The small molecule below binds the protein below.
Small molecule (SMILES): CC(C)C[C@H](NC(=O)[C@@H]1CCCN1C(=O)[C@H](CCCCN)NC(=O)[C@@H]1CCCN1C(=O)[C@@H](N)CCCN=C(N)N)C(=O)N[C@H](C(=O)N[C@H](C=O)CC(=O)O)C(C)C

Sequence of chain 1.B:
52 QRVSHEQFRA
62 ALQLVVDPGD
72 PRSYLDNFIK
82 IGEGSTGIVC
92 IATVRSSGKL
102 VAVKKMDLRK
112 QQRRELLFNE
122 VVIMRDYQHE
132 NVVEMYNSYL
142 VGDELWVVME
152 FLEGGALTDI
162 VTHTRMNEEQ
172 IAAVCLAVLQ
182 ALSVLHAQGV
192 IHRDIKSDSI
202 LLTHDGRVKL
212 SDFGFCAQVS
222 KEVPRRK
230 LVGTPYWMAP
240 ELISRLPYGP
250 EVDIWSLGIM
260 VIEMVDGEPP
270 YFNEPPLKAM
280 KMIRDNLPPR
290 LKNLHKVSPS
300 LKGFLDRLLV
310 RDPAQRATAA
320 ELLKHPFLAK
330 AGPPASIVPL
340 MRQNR

Binding-site contacts:
Ligand atom C contacts residue LEU230 of chain 1.B at 3.8 Å (hydrophobic).
Ligand atom C contacts residue LEU230 of chain 1.B at 3.5 Å (hydrophobic).
Ligand atom NE contacts residue ASP199 of chain 1.B at 3.1 Å (salt-bridge).
Ligand atom CG contacts residue TYR235 of chain 1.B at 3.6 Å (hydrophobic).
Ligand atom CG contacts residue SER86 of chain 1.B at 3.3 Å.
Ligand atom N contacts residue GLY232 of chain 1.B at 2.6 Å (h-bond).
Ligand atom CB contacts residue PHE216 of chain 1.B at 3.8 Å (hydrophobic).
Ligand atom CA contacts residue LEU230 of chain 1.B at 3.5 Å (hydrophobic).
Ligand atom CZ contacts residue THR159 of chain 1.B at 3.5 Å.
Ligand atom CG contacts residue PHE271 of chain 1.B at 3.5 Å (hydrophobic).
Ligand atom CB contacts residue ASP199 of chain 1.B at 3.8 Å.
Ligand atom C contacts residue GLY232 of chain 1.B at 3.5 Å.
Ligand atom O contacts residue LEU230 of chain 1.B at 3.3 Å (h-bond).
Ligand atom NH2 contacts residue TRP236 of chain 1.B at 3.4 Å.
Ligand atom N contacts residue LEU230 of chain 1.B at 3.4 Å (h-bond).
Ligand atom NH2 contacts residue ASP199 of chain 1.B at 3.2 Å (salt-bridge).
Ligand atom CD contacts residue ASP199 of chain 1.B at 3.9 Å.
Ligand atom CB contacts residue GLN113 of chain 1.B at 3.9 Å.
Ligand atom NH2 contacts residue SER198 of chain 1.B at 3.8 Å.
Ligand atom CD contacts residue THR159 of chain 1.B at 3.7 Å.
Ligand atom CA contacts residue GLY232 of chain 1.B at 3.6 Å.
Ligand atom NE contacts residue THR159 of chain 1.B at 3.4 Å.
Ligand atom CB contacts residue TYR235 of chain 1.B at 3.6 Å (hydrophobic).
Ligand atom CG contacts residue ASP199 of chain 1.B at 3.6 Å.
Ligand atom CA contacts residue GLY232 of chain 1.B at 3.4 Å.
Ligand atom OD1 contacts residue ARG114 of chain 1.B at 3.5 Å.
Ligand atom O contacts residue VAL231 of chain 1.B at 3.3 Å.
Ligand atom CB contacts residue GLY232 of chain 1.B at 3.8 Å.
Ligand atom NH2 contacts residue GLU262 of chain 1.B at 3.1 Å (salt-bridge).
Ligand atom CG1 contacts residue ARG114 of chain 1.B at 3.8 Å.
Ligand atom O contacts residue THR233 of chain 1.B at 3.7 Å.
Ligand atom CG contacts residue PHE216 of chain 1.B at 3.8 Å (hydrophobic).
Ligand atom O contacts residue PRO234 of chain 1.B at 3.5 Å.
Ligand atom CB contacts residue GLY232 of chain 1.B at 3.8 Å.
Ligand atom CG2 contacts residue PHE216 of chain 1.B at 3.9 Å (hydrophobic).
Ligand atom CA contacts residue THR233 of chain 1.B at 3.9 Å.
Ligand atom O contacts residue GLY232 of chain 1.B at 3.2 Å (h-bond).
Ligand atom CD2 contacts residue LEU230 of chain 1.B at 3.8 Å (hydrophobic).
Ligand atom C contacts residue LEU230 of chain 1.B at 3.9 Å (hydrophobic).
Ligand atom NH1 contacts residue PHE271 of chain 1.B at 3.8 Å.